This protein binds this small molecule.
Small molecule (SMILES): C[C@H](O)[C@H](N)[C@@H]1O[C@](O)(C(=O)O)C[C@H](O)[C@@H]1N

Sequence of chain 1.L:
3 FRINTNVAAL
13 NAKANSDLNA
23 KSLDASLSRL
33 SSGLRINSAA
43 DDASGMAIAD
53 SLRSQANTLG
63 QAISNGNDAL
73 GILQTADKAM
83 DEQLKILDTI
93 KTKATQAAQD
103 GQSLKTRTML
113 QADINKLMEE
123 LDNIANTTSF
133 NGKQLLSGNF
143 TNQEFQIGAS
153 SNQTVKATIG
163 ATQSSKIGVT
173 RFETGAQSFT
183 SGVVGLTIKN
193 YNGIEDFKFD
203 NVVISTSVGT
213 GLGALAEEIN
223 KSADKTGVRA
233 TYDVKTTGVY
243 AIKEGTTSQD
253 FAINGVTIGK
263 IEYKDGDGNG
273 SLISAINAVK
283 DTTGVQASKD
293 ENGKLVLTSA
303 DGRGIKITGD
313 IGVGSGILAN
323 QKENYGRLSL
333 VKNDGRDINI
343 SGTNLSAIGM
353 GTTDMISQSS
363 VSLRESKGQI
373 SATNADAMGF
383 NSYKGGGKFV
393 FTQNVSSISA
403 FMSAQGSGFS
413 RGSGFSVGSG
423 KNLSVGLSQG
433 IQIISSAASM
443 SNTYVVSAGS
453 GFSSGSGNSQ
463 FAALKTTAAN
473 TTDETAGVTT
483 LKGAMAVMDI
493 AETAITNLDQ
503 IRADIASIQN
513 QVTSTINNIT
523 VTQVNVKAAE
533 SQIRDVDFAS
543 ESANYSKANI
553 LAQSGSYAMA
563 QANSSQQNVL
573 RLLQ

Binding-site contacts:
Ligand atom N5 contacts residue SER441 of chain 1.L at 4.5 Å.
Ligand atom C5 contacts residue SER441 of chain 1.L at 4.0 Å.
Ligand atom O6 contacts residue SER441 of chain 1.L at 2.9 Å (h-bond).
Ligand atom C1 contacts residue SER441 of chain 1.L at 2.1 Å.
Ligand atom C2 contacts residue SER441 of chain 1.L at 1.4 Å.
Ligand atom O4 contacts residue SER441 of chain 1.L at 3.6 Å.
Ligand atom C6 contacts residue SER441 of chain 1.L at 3.8 Å.
Ligand atom O1A contacts residue SER441 of chain 1.L at 2.2 Å (h-bond).
Ligand atom O1B contacts residue SER441 of chain 1.L at 3.3 Å (h-bond).
Ligand atom O1A contacts residue ALA440 of chain 1.L at 3.8 Å.
Ligand atom C4 contacts residue SER441 of chain 1.L at 3.2 Å.
Ligand atom C3 contacts residue SER441 of chain 1.L at 1.8 Å.